Binding-site contacts:
Ligand atom F18 contacts residue THR143 of chain 1.A at 3.8 Å.
Ligand atom CL1 contacts residue PHE251 of chain 1.A at 3.4 Å.
Ligand atom C30 contacts residue TRP290 of chain 1.A at 3.8 Å (hydrophobic).
Ligand atom F18 contacts residue MET338 of chain 1.A at 3.4 Å.
Ligand atom C15 contacts residue TRP290 of chain 1.A at 3.9 Å (hydrophobic).
Ligand atom C05 contacts residue THR293 of chain 1.A at 3.8 Å.
Ligand atom C16 contacts residue MET338 of chain 1.A at 3.7 Å (hydrophobic).
Ligand atom C24 contacts residue ASN288 of chain 1.A at 3.5 Å.
Ligand atom C05 contacts residue GLY292 of chain 1.A at 3.6 Å.
Ligand atom C15 contacts residue GLU239 of chain 1.A at 3.7 Å.
Ligand atom C25 contacts residue ASP237 of chain 1.A at 3.2 Å.
Ligand atom N14 contacts residue TRP290 of chain 1.A at 3.7 Å.
Ligand atom C23 contacts residue GLU239 of chain 1.A at 3.5 Å.
Ligand atom C25 contacts residue ASN288 of chain 1.A at 3.7 Å.
Ligand atom F18 contacts residue VAL141 of chain 1.A at 3.4 Å.
Ligand atom C29 contacts residue TRP290 of chain 1.A at 3.1 Å (hydrophobic).
Ligand atom C15 contacts residue ASN288 of chain 1.A at 3.3 Å.
Ligand atom CL1 contacts residue VAL141 of chain 1.A at 3.8 Å.
Ligand atom N14 contacts residue GLU239 of chain 1.A at 3.6 Å.
Ligand atom C06 contacts residue GLY292 of chain 1.A at 3.5 Å.
Ligand atom CL1 contacts residue PHE245 of chain 1.A at 3.8 Å.
Ligand atom F18 contacts residue SER244 of chain 1.A at 3.8 Å.
Ligand atom C21 contacts residue ILE287 of chain 1.A at 3.7 Å (hydrophobic).
Ligand atom C22 contacts residue ASN288 of chain 1.A at 3.0 Å.
Ligand atom C12 contacts residue TRP290 of chain 1.A at 3.8 Å (hydrophobic).
Ligand atom C11 contacts residue MET289 of chain 1.A at 3.7 Å (hydrophobic).
Ligand atom N07 contacts residue MET289 of chain 1.A at 3.6 Å (h-bond).
Ligand atom O26 contacts residue ASP237 of chain 1.A at 2.5 Å (salt-bridge).
Ligand atom N14 contacts residue ASN288 of chain 1.A at 2.7 Å (h-bond).
Ligand atom O13 contacts residue GLY336 of chain 1.A at 3.6 Å.
Ligand atom C08 contacts residue MET289 of chain 1.A at 3.7 Å (hydrophobic).
Ligand atom C17 contacts residue VAL141 of chain 1.A at 3.8 Å (hydrophobic).
Ligand atom C05 contacts residue GLN291 of chain 1.A at 3.8 Å.
Ligand atom C06 contacts residue THR293 of chain 1.A at 3.4 Å.
Ligand atom C10 contacts residue GLY336 of chain 1.A at 3.8 Å.
Ligand atom C25 contacts residue GLU239 of chain 1.A at 3.5 Å.
Ligand atom C12 contacts residue ASN288 of chain 1.A at 3.8 Å.
Ligand atom F18 contacts residue SER142 of chain 1.A at 3.5 Å.
Ligand atom C23 contacts residue ASN288 of chain 1.A at 3.8 Å.
Ligand atom N14 contacts residue MET289 of chain 1.A at 3.8 Å.

Sequence of chain 1.A:
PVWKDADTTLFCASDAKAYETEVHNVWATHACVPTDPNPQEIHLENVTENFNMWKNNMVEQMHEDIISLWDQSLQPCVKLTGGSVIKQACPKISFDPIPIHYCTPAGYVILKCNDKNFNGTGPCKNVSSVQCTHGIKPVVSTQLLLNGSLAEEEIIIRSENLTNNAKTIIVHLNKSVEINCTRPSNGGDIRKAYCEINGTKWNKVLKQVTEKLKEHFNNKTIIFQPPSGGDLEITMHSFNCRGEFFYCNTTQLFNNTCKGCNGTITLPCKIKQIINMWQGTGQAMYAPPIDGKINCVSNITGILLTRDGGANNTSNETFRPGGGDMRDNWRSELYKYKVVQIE

This protein binds this small molecule.
Small molecule (SMILES): NCC(=O)N1CCN(C(=O)N2C[C@H](CO)C[C@H](C(=O)Nc3ccc(Cl)c(F)c3)C2)CC1